Sequence of chain 1.A:
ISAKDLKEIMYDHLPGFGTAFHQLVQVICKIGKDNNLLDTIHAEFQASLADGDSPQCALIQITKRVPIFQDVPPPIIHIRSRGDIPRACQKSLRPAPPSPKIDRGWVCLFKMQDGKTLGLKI

This small molecule binds to this protein.
Small molecule (SMILES): Nc1ccn([C@@H]2O[C@H](CO[P](=O)(O)O[C@H]3[C@@H](O)[C@H](n4ccc(=O)[nH]c4=O)O[C@@H]3CO[P](=O)(O)O[C@H]3[C@@H](O)[C@H](n4cnc5c(=O)nc(N)[nH]c54)O[C@@H]3CO[P](=O)(O)O[C@H]3[C@@H](O)[C@H](n4ccc(N)nc4=O)O[C@@H]3CO[P](=O)(O)O[C@H]3[C@@H](O)[C@H](n4cnc5c(N)ncnc54)O[C@@H]3CO[P](=O)(O)O[C@H]3[C@@H](O)[C@H](n4cnc5c(=O)nc(N)[nH]c54)O[C@@H]3CO[P](=O)(O)O[C@H]3[C@@H](O)[C@H](n4cnc5c(N)ncnc54)O[C@@H]3CO[P](=O)(O)O[C@H]3[C@@H](O)[C@H](n4ccc(=O)[nH]c4=O)O[C@@H]3CO[P](=O)(O)O[C@H]3[C@@H](O)[C@H](n4ccc(N)nc4=O)O[C@@H]3CO)[C@@H](O)[C@H]2O)c(=O)n1

Sequence of chain 1.B:
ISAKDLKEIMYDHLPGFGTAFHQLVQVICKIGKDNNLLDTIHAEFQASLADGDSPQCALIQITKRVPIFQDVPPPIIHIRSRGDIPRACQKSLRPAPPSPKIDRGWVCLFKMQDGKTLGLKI

Binding-site contacts:
Ligand atom O2 contacts residue A5 of chain 1.F at 3.2 Å (h-bond).
Ligand atom O2 contacts residue C6 of chain 1.F at 3.1 Å (h-bond).
Ligand atom O4 contacts residue A5 of chain 1.F at 3.0 Å (h-bond).
Ligand atom C6 contacts residue A11 of chain 1.F at 3.4 Å.
Ligand atom O2 contacts residue G12 of chain 1.F at 2.8 Å (h-bond).
Ligand atom N2 contacts residue C6 of chain 1.F at 2.8 Å (h-bond).
Ligand atom O2 contacts residue G4 of chain 1.F at 3.3 Å (h-bond).
Ligand atom C2 contacts residue G7 of chain 1.F at 3.3 Å.
Ligand atom C2 contacts residue A11 of chain 1.F at 3.3 Å.
Ligand atom N2 contacts residue C9 of chain 1.F at 2.8 Å (h-bond).
Ligand atom N3 contacts residue G12 of chain 1.F at 2.8 Å (h-bond).
Ligand atom O6 contacts residue G7 of chain 1.F at 3.4 Å (h-bond).
Ligand atom N3 contacts residue A5 of chain 1.F at 2.8 Å (h-bond).
Ligand atom C4 contacts residue G4 of chain 1.F at 3.3 Å.
Ligand atom N3 contacts residue A11 of chain 1.F at 3.0 Å (h-bond).
Ligand atom N6 contacts residue U10 of chain 1.F at 2.8 Å (h-bond).
Ligand atom N1 contacts residue C9 of chain 1.F at 3.4 Å (h-bond).
Ligand atom O6 contacts residue C9 of chain 1.F at 3.0 Å (h-bond).
Ligand atom N4 contacts residue A5 of chain 1.F at 2.8 Å (h-bond).
Ligand atom O6 contacts residue C6 of chain 1.F at 2.5 Å (h-bond).
Ligand atom C2 contacts residue U10 of chain 1.F at 3.4 Å.
Ligand atom O2 contacts residue G7 of chain 1.F at 2.6 Å (h-bond).
Ligand atom N3 contacts residue G4 of chain 1.F at 2.8 Å (h-bond).
Ligand atom N1 contacts residue C6 of chain 1.F at 2.7 Å (h-bond).
Ligand atom N1 contacts residue U10 of chain 1.F at 2.8 Å (h-bond).
Ligand atom N4 contacts residue G4 of chain 1.F at 2.5 Å (h-bond).
Ligand atom C2 contacts residue C9 of chain 1.F at 3.4 Å.
Ligand atom N4 contacts residue G12 of chain 1.F at 2.8 Å (h-bond).
Ligand atom N2 contacts residue U10 of chain 1.F at 3.3 Å (h-bond).
Ligand atom C4 contacts residue A5 of chain 1.F at 3.1 Å.
Ligand atom N1 contacts residue G7 of chain 1.F at 3.3 Å.
Ligand atom N4 contacts residue ILE146 of chain 1.A at 3.3 Å (h-bond).
Ligand atom C6 contacts residue C6 of chain 1.F at 3.2 Å.
Ligand atom N4 contacts residue G7 of chain 1.F at 3.0 Å (h-bond).
Ligand atom N2 contacts residue G7 of chain 1.F at 3.3 Å (h-bond).
Ligand atom N1 contacts residue U8 of chain 1.F at 2.9 Å (h-bond).
Ligand atom N3 contacts residue G7 of chain 1.F at 2.8 Å (h-bond).
Ligand atom N1 contacts residue C9 of chain 1.F at 2.9 Å (h-bond).
Ligand atom C5 contacts residue A5 of chain 1.F at 3.3 Å.
Ligand atom N6 contacts residue U8 of chain 1.F at 2.9 Å (h-bond).